Sequence of chain 1.B:
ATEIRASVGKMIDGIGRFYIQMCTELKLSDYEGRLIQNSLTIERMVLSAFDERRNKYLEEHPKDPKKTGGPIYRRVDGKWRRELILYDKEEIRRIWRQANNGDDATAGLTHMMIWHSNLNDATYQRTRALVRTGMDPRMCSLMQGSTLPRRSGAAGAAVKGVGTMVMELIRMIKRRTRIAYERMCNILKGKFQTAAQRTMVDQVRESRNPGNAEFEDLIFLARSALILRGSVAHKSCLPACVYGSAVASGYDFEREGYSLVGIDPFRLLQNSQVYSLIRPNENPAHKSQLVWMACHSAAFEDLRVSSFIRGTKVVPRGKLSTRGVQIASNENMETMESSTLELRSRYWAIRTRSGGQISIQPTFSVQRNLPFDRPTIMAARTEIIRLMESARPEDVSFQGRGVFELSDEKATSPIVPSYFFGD

This protein binds this small molecule.
Small molecule (SMILES): Cc1onc(-c2cccnc2Cl)c1C(=O)N1CCN(c2ccc([N+](=O)[O-])cc2Cl)CC1

Binding-site contacts:
Ligand atom C10 contacts residue TYR282 of chain 1.B at 3.4 Å (hydrophobic).
Ligand atom C5 contacts residue TYR282 of chain 1.B at 3.3 Å (hydrophobic).
Ligand atom N24 contacts residue ASN302 of chain 1.B at 4.1 Å.
Ligand atom C9 contacts residue ASN302 of chain 1.B at 3.9 Å.
Ligand atom C11 contacts residue TYR282 of chain 1.B at 3.3 Å (hydrophobic).
Ligand atom C6 contacts residue GLU287 of chain 1.B at 3.6 Å.
Ligand atom N25 contacts residue ASP295 of chain 1.B at 3.3 Å (salt-bridge).
Ligand atom N23 contacts residue ASN302 of chain 1.B at 3.8 Å.
Ligand atom N25 contacts residue TYR282 of chain 1.B at 3.4 Å (h-bond).
Ligand atom CL30 contacts residue ASN302 of chain 1.B at 4.0 Å.
Ligand atom N21 contacts residue TYR282 of chain 1.B at 4.1 Å.
Ligand atom C4 contacts residue TYR282 of chain 1.B at 3.5 Å (hydrophobic).
Ligand atom C16 contacts residue TYR282 of chain 1.B at 3.6 Å (hydrophobic).
Ligand atom N23 contacts residue TYR282 of chain 1.B at 4.2 Å.
Ligand atom C5 contacts residue LEU299 of chain 1.B at 3.8 Å (hydrophobic).
Ligand atom C19 contacts residue ASN302 of chain 1.B at 3.0 Å.
Ligand atom C4 contacts residue ARG298 of chain 1.B at 3.5 Å.
Ligand atom C6 contacts residue TYR282 of chain 1.B at 3.4 Å (hydrophobic).
Ligand atom O26 contacts residue TYR282 of chain 1.B at 3.5 Å (h-bond).
Ligand atom O28 contacts residue PHE284 of chain 1.B at 3.9 Å.
Ligand atom N25 contacts residue ARG298 of chain 1.B at 3.8 Å.
Ligand atom O28 contacts residue TYR282 of chain 1.B at 3.9 Å.
Ligand atom O26 contacts residue ASP295 of chain 1.B at 3.1 Å (salt-bridge).
Ligand atom O28 contacts residue TYR289 of chain 1.B at 3.5 Å.
Ligand atom C10 contacts residue ARG298 of chain 1.B at 3.8 Å.
Ligand atom CL30 contacts residue TYR282 of chain 1.B at 3.5 Å.
Ligand atom C10 contacts residue LEU299 of chain 1.B at 4.0 Å (hydrophobic).
Ligand atom C2 contacts residue GLY281 of chain 1.B at 4.1 Å.
Ligand atom O28 contacts residue ASP295 of chain 1.B at 3.3 Å (salt-bridge).
Ligand atom C17 contacts residue ASN302 of chain 1.B at 3.5 Å.
Ligand atom O28 contacts residue LEU299 of chain 1.B at 3.5 Å.
Ligand atom C1 contacts residue GLY281 of chain 1.B at 3.7 Å.
Ligand atom CL30 contacts residue LEU299 of chain 1.B at 3.8 Å.
Ligand atom C3 contacts residue ARG298 of chain 1.B at 3.3 Å.
Ligand atom N25 contacts residue LEU299 of chain 1.B at 3.9 Å.
Ligand atom O26 contacts residue ARG298 of chain 1.B at 3.5 Å.
Ligand atom C1 contacts residue TYR282 of chain 1.B at 3.5 Å (hydrophobic).
Ligand atom N21 contacts residue GLU287 of chain 1.B at 4.0 Å.
Ligand atom C9 contacts residue TYR282 of chain 1.B at 3.4 Å (hydrophobic).
Ligand atom C3 contacts residue TYR282 of chain 1.B at 3.6 Å (hydrophobic).